Binding-site contacts:
Ligand atom C6 contacts residue ALA5 of chain 1.A at 4.4 Å (hydrophobic).
Ligand atom C5 contacts residue ASN7 of chain 1.A at 3.4 Å.
Ligand atom O6 contacts residue ASN7 of chain 1.A at 4.4 Å.
Ligand atom C4 contacts residue ASN7 of chain 1.A at 4.3 Å.
Ligand atom O5 contacts residue ASN7 of chain 1.A at 2.3 Å (h-bond).
Ligand atom C7 contacts residue ASN7 of chain 1.A at 3.7 Å.
Ligand atom C3 contacts residue ASN7 of chain 1.A at 4.0 Å.
Ligand atom C1 contacts residue ASN7 of chain 1.A at 1.4 Å.
Ligand atom O7 contacts residue ASN7 of chain 1.A at 3.0 Å (h-bond).
Ligand atom C6 contacts residue ASN7 of chain 1.A at 4.5 Å.
Ligand atom O6 contacts residue ALA5 of chain 1.A at 4.3 Å.
Ligand atom C2 contacts residue ASN7 of chain 1.A at 2.8 Å.
Ligand atom N2 contacts residue ASN7 of chain 1.A at 3.2 Å (h-bond).

The protein below binds the small molecule below.
Small molecule (SMILES): CC(=O)N[C@@H]1[C@@H](O)[C@H](O)[C@@H](CO)O[C@H]1O

Sequence of chain 1.A:
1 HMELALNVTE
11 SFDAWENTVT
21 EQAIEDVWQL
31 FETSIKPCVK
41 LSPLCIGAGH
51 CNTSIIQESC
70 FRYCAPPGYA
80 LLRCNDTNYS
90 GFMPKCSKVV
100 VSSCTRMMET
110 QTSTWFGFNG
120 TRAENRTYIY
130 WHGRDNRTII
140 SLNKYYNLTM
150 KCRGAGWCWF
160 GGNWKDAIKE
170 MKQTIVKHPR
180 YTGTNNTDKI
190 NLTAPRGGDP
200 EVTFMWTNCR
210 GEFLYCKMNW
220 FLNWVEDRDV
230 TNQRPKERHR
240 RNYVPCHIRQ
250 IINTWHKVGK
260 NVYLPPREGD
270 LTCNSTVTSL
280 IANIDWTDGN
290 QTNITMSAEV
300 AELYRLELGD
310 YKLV